Binding-site contacts:
Ligand atom C2 contacts residue ASN154 of chain 2.G at 3.5 Å.
Ligand atom C1 contacts residue THR156 of chain 2.G at 3.6 Å.
Ligand atom C6 contacts residue MET151 of chain 2.G at 4.5 Å (hydrophobic).
Ligand atom C8 contacts residue ASN154 of chain 2.G at 3.6 Å.
Ligand atom C8 contacts residue THR156 of chain 2.G at 4.0 Å.
Ligand atom O6 contacts residue MET151 of chain 2.G at 3.4 Å.
Ligand atom C2 contacts residue THR156 of chain 2.G at 4.2 Å.
Ligand atom C7 contacts residue THR156 of chain 2.G at 3.9 Å.
Ligand atom O5 contacts residue ASN154 of chain 2.G at 4.0 Å.
Ligand atom O7 contacts residue ASN154 of chain 2.G at 2.6 Å (h-bond).
Ligand atom C1 contacts residue ASN154 of chain 2.G at 3.4 Å.
Ligand atom C7 contacts residue ASN154 of chain 2.G at 3.3 Å.
Ligand atom N2 contacts residue ASN154 of chain 2.G at 3.8 Å.
Ligand atom N2 contacts residue THR156 of chain 2.G at 3.6 Å (h-bond).

A protein and the small-molecule ligand that binds it are described below.
Small molecule (SMILES): CC(=O)N[C@H]1[C@H](O[C@H]2[C@H](O)[C@@H](NC(C)=O)CO[C@@H]2CO)O[C@H](CO)[C@@H](O)[C@@H]1O

Sequence of chain 2.G:
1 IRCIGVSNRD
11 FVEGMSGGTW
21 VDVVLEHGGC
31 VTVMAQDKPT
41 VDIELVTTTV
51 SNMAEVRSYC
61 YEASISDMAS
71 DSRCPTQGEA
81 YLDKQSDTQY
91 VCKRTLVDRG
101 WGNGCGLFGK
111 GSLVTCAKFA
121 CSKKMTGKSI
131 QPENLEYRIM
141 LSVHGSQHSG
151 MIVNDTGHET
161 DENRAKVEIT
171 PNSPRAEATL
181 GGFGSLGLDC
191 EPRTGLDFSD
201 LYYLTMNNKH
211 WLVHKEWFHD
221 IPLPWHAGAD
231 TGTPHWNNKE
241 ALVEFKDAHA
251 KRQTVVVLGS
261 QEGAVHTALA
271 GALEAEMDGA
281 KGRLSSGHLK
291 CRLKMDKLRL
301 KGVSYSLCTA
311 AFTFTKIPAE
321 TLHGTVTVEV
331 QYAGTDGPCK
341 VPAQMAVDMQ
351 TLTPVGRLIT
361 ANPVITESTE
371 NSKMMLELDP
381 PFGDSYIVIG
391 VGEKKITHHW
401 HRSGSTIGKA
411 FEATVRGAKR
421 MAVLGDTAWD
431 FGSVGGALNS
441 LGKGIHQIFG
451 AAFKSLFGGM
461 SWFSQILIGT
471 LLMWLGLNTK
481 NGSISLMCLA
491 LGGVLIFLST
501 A